This small molecule binds to this protein.
Small molecule (SMILES): OC1C(O)C(O)C(O)C(O)C1O

Sequence of chain 1.D:
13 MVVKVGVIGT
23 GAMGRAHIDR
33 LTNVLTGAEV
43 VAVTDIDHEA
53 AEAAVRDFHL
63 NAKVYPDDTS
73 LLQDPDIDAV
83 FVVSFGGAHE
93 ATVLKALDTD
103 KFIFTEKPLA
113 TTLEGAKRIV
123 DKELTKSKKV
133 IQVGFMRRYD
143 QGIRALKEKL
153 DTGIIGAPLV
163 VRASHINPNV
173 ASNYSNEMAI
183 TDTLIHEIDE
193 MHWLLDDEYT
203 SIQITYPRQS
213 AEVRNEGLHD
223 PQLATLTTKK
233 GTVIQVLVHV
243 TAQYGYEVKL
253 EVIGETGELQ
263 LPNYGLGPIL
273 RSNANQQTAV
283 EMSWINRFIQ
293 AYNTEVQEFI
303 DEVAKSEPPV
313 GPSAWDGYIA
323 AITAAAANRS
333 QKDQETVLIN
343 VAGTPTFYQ

Binding-site contacts:
Ligand atom O2 contacts residue HIS167 of chain 1.D at 2.7 Å (h-bond).
Ligand atom C1 contacts residue ASP184 of chain 1.D at 4.2 Å.
Ligand atom O6 contacts residue TYR176 of chain 1.D at 3.8 Å.
Ligand atom C3 contacts residue TRP286 of chain 1.D at 4.2 Å (hydrophobic).
Ligand atom O1 contacts residue ASN169 of chain 1.D at 2.7 Å (h-bond).
Ligand atom OXT contacts residue NAD1 of chain 1.S at 3.6 Å.
Ligand atom C4 contacts residue LYS109 of chain 1.D at 3.5 Å.
Ligand atom C2 contacts residue HIS188 of chain 1.D at 4.2 Å.
Ligand atom O4 contacts residue HIS188 of chain 1.D at 2.8 Å (h-bond).
Ligand atom C2 contacts residue TYR248 of chain 1.D at 3.9 Å (hydrophobic).
Ligand atom C6 contacts residue THR185 of chain 1.D at 3.8 Å.
Ligand atom C2 contacts residue HIS167 of chain 1.D at 3.3 Å.
Ligand atom O3 contacts residue HIS188 of chain 1.D at 3.1 Å (h-bond).
Ligand atom O4 contacts residue ASP184 of chain 1.D at 2.9 Å (salt-bridge).
Ligand atom C3 contacts residue NAD1 of chain 1.S at 3.7 Å.
Ligand atom C5 contacts residue NAD1 of chain 1.S at 4.0 Å.
Ligand atom O6 contacts residue THR185 of chain 1.D at 3.8 Å.
Ligand atom C6 contacts residue ASP184 of chain 1.D at 3.2 Å.
Ligand atom O2 contacts residue TYR248 of chain 1.D at 2.8 Å (h-bond).
Ligand atom C1 contacts residue HIS167 of chain 1.D at 4.2 Å.
Ligand atom O4 contacts residue LYS109 of chain 1.D at 2.5 Å (salt-bridge).
Ligand atom C5 contacts residue LYS109 of chain 1.D at 4.0 Å.
Ligand atom O1 contacts residue HIS167 of chain 1.D at 3.8 Å.
Ligand atom C1 contacts residue ASN169 of chain 1.D at 3.4 Å.
Ligand atom O1 contacts residue THR185 of chain 1.D at 2.7 Å (h-bond).
Ligand atom OXT contacts residue TRP286 of chain 1.D at 3.8 Å.
Ligand atom OXT contacts residue ASP184 of chain 1.D at 4.2 Å.
Ligand atom O3 contacts residue NAD1 of chain 1.S at 2.9 Å (h-bond).
Ligand atom O3 contacts residue TYR248 of chain 1.D at 3.4 Å (h-bond).
Ligand atom O6 contacts residue ASP184 of chain 1.D at 2.7 Å (salt-bridge).
Ligand atom C1 contacts residue THR185 of chain 1.D at 3.8 Å.
Ligand atom C3 contacts residue HIS188 of chain 1.D at 3.8 Å.
Ligand atom O3 contacts residue MET138 of chain 1.D at 4.2 Å.
Ligand atom O2 contacts residue ASN169 of chain 1.D at 3.4 Å (h-bond).
Ligand atom C4 contacts residue NAD1 of chain 1.S at 3.3 Å.
Ligand atom C3 contacts residue TYR248 of chain 1.D at 3.8 Å (hydrophobic).
Ligand atom C5 contacts residue ASP184 of chain 1.D at 3.8 Å.
Ligand atom C4 contacts residue ASP184 of chain 1.D at 4.0 Å.
Ligand atom C4 contacts residue HIS188 of chain 1.D at 3.7 Å.
Ligand atom O4 contacts residue NAD1 of chain 1.S at 3.8 Å.